Binding-site contacts:
Ligand atom C3 contacts residue ASN1071 of chain 1.C at 3.8 Å.
Ligand atom C1 contacts residue ASN1071 of chain 1.C at 1.4 Å.
Ligand atom C1 contacts residue GLN892 of chain 1.A at 4.3 Å.
Ligand atom C5 contacts residue ALA703 of chain 1.C at 3.7 Å (hydrophobic).
Ligand atom C7 contacts residue GLU1069 of chain 1.C at 4.5 Å.
Ligand atom O7 contacts residue ASN1071 of chain 1.C at 4.4 Å.
Ligand atom C5 contacts residue ASN1071 of chain 1.C at 3.7 Å.
Ligand atom C8 contacts residue GLU1069 of chain 1.C at 3.2 Å.
Ligand atom C8 contacts residue ASN1071 of chain 1.C at 4.0 Å.
Ligand atom C4 contacts residue ASN1071 of chain 1.C at 4.2 Å.
Ligand atom C7 contacts residue ASN1071 of chain 1.C at 3.7 Å.
Ligand atom C8 contacts residue LYS1070 of chain 1.C at 4.2 Å.
Ligand atom N2 contacts residue ASN1071 of chain 1.C at 2.8 Å (h-bond).
Ligand atom O5 contacts residue ALA703 of chain 1.C at 4.2 Å.
Ligand atom C6 contacts residue ALA703 of chain 1.C at 4.1 Å (hydrophobic).
Ligand atom O5 contacts residue ASN1071 of chain 1.C at 2.4 Å (h-bond).
Ligand atom O6 contacts residue ALA703 of chain 1.C at 4.1 Å.
Ligand atom C2 contacts residue ASN1071 of chain 1.C at 2.5 Å.

This protein binds this small molecule.
Small molecule (SMILES): CC(=O)N[C@@H]1[C@@H](O)[C@H](O)[C@@H](CO)O[C@H]1O

Sequence of chain 1.A:
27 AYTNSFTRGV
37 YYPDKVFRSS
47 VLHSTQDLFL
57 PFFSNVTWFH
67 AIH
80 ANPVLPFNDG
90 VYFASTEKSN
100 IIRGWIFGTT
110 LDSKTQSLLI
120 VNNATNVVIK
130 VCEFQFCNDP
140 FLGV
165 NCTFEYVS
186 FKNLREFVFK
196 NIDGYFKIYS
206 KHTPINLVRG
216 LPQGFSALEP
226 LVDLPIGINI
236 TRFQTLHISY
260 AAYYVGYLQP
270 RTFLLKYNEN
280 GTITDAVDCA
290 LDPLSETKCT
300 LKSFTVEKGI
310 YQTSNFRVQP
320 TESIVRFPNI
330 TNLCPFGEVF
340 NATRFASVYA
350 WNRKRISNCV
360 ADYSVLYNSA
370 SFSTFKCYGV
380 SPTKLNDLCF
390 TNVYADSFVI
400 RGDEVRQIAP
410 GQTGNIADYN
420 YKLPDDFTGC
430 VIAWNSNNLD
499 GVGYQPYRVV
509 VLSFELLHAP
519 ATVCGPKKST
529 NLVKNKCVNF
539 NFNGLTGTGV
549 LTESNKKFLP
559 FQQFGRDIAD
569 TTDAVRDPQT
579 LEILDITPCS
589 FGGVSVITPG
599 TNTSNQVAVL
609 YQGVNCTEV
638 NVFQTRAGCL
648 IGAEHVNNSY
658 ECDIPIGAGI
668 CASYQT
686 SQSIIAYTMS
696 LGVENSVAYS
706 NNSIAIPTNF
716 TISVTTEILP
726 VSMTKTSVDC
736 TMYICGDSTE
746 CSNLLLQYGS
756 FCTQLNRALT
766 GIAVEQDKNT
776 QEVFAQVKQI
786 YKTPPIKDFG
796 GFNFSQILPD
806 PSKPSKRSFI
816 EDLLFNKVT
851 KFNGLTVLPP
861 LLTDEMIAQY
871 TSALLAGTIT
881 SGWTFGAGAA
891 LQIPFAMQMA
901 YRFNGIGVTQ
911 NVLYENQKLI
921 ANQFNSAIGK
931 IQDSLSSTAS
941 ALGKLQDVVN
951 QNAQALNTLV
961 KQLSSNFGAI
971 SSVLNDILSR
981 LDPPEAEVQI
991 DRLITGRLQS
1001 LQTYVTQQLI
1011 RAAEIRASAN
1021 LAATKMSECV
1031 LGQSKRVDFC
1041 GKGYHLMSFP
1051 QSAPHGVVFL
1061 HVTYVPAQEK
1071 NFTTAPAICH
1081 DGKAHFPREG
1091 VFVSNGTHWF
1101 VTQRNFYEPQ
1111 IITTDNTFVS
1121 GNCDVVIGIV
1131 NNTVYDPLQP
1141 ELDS

Sequence of chain 1.C:
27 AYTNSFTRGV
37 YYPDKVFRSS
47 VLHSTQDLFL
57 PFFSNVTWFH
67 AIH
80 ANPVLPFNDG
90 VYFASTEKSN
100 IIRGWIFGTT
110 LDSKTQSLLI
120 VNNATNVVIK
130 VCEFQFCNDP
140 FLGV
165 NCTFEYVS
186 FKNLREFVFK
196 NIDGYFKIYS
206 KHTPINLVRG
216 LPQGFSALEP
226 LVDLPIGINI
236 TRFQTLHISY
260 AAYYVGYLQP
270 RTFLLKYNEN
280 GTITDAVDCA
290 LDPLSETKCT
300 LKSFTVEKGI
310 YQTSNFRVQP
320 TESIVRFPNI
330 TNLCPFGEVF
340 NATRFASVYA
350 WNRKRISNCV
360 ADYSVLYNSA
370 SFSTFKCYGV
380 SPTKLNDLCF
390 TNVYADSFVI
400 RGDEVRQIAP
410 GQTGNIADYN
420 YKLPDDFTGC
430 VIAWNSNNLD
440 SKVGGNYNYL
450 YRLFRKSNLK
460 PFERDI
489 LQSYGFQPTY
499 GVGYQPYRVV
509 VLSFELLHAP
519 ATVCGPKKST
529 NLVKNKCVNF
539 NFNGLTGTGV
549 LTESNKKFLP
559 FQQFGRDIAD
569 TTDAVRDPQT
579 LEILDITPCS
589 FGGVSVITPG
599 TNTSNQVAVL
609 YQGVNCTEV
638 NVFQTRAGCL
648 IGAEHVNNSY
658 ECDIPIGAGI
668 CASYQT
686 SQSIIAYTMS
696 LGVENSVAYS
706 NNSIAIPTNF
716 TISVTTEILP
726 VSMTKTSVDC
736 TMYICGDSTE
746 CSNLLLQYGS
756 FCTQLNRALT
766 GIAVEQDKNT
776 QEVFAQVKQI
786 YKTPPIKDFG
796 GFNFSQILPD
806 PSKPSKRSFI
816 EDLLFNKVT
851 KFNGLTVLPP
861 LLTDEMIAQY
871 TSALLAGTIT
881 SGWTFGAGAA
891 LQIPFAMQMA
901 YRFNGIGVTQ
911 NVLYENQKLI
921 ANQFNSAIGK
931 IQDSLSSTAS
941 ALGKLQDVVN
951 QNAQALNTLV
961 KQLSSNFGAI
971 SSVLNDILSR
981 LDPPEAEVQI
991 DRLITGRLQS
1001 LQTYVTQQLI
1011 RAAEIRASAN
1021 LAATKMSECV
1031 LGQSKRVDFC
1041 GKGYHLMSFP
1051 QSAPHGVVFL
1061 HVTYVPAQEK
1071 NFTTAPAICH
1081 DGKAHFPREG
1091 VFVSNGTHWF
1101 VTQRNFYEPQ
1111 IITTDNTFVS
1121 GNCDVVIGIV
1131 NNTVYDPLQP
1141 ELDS